Binding-site contacts:
Ligand atom C29 contacts residue LYS409 of chain 1.B at 4.2 Å.
Ligand atom C30 contacts residue LYS409 of chain 1.B at 4.0 Å.
Ligand atom C26 contacts residue ASP319 of chain 1.B at 3.3 Å.
Ligand atom C26 contacts residue THR310 of chain 1.C at 4.4 Å.
Ligand atom C29 contacts residue THR310 of chain 1.C at 3.9 Å.
Ligand atom C22 contacts residue ARG311 of chain 1.C at 3.8 Å.
Ligand atom C27 contacts residue THR310 of chain 1.C at 3.7 Å.
Ligand atom N28 contacts residue ASP319 of chain 1.B at 4.2 Å.
Ligand atom C33 contacts residue LYS409 of chain 1.B at 3.4 Å.
Ligand atom N28 contacts residue THR310 of chain 1.C at 3.8 Å.
Ligand atom N24 contacts residue ARG311 of chain 1.C at 4.4 Å.
Ligand atom C26 contacts residue ARG311 of chain 1.C at 3.7 Å.
Ligand atom C27 contacts residue ARG311 of chain 1.C at 4.5 Å.
Ligand atom C29 contacts residue GLN317 of chain 1.B at 3.6 Å.
Ligand atom C34 contacts residue LYS409 of chain 1.B at 3.5 Å.
Ligand atom N32 contacts residue LYS409 of chain 1.B at 3.9 Å.
Ligand atom C25 contacts residue ASP319 of chain 1.B at 4.3 Å.
Ligand atom O23 contacts residue ARG311 of chain 1.C at 2.6 Å (salt-bridge).
Ligand atom C27 contacts residue ASP319 of chain 1.B at 3.0 Å.
Ligand atom C25 contacts residue ARG311 of chain 1.C at 4.2 Å.
Ligand atom O23 contacts residue ASP319 of chain 1.B at 4.3 Å.

Sequence of chain 1.B:
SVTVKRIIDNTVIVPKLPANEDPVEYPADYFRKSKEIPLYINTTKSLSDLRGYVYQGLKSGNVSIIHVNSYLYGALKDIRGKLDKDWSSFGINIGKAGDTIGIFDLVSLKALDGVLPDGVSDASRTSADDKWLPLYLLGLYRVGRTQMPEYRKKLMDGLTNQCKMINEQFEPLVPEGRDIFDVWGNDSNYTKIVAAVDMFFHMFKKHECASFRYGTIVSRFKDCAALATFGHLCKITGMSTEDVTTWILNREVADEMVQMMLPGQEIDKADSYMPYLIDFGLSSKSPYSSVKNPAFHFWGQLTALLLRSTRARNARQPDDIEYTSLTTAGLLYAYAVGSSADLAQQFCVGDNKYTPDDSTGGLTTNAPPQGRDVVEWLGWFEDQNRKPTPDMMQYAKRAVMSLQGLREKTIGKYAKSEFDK

Sequence of chain 1.C:
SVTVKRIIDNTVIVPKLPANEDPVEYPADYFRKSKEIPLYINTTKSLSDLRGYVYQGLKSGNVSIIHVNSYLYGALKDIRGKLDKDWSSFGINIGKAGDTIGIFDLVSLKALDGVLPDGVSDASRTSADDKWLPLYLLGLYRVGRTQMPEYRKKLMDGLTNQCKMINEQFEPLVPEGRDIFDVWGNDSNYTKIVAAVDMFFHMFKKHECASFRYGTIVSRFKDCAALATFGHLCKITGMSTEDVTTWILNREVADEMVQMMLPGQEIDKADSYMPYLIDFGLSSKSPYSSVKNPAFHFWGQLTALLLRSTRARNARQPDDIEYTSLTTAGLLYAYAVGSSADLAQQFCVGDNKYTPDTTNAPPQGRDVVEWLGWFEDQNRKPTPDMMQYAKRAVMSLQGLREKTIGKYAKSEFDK

The small molecule below binds the protein below.
Small molecule (SMILES): CC(=O)Nc1cc(C(=O)Nc2cn(C)c(C(=O)NCCCC(=O)Nc3ccn(C)c3)n2)n(C)c1